Sequence of chain 1.B:
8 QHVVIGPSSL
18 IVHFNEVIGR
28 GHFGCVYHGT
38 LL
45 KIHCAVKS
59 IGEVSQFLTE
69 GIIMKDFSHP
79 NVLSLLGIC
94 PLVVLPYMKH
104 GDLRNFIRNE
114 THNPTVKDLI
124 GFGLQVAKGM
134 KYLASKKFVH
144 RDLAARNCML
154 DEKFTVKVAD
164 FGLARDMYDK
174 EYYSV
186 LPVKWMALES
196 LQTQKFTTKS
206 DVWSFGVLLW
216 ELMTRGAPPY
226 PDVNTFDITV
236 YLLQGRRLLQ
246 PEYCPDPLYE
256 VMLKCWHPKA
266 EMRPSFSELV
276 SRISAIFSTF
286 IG

This protein binds this small molecule.
Small molecule (SMILES): O=C1CCCO1

Binding-site contacts:
Ligand atom CB contacts residue SER82 of chain 1.B at 4.2 Å.
Ligand atom CA contacts residue LEU81 of chain 1.B at 3.5 Å (hydrophobic).
Ligand atom CB contacts residue LEU81 of chain 1.B at 3.4 Å (hydrophobic).
Ligand atom C contacts residue ALA167 of chain 1.B at 4.2 Å (hydrophobic).
Ligand atom CG contacts residue LEU98 of chain 1.B at 3.5 Å (hydrophobic).
Ligand atom C contacts residue PHE164 of chain 1.B at 3.2 Å (hydrophobic).
Ligand atom OD contacts residue LEU98 of chain 1.B at 3.2 Å.
Ligand atom CB contacts residue MET72 of chain 1.B at 4.2 Å (hydrophobic).
Ligand atom O contacts residue ALA167 of chain 1.B at 4.0 Å.
Ligand atom C contacts residue ALA162 of chain 1.B at 4.4 Å (hydrophobic).
Ligand atom C contacts residue LEU81 of chain 1.B at 4.5 Å (hydrophobic).
Ligand atom CG contacts residue LEU83 of chain 1.B at 4.1 Å (hydrophobic).
Ligand atom CB contacts residue LEU98 of chain 1.B at 4.5 Å (hydrophobic).
Ligand atom O contacts residue PHE164 of chain 1.B at 3.2 Å (h-bond).
Ligand atom C contacts residue LEU98 of chain 1.B at 4.3 Å (hydrophobic).
Ligand atom O contacts residue ALA162 of chain 1.B at 3.5 Å.
Ligand atom CB contacts residue LEU83 of chain 1.B at 4.1 Å (hydrophobic).
Ligand atom CB contacts residue PHE164 of chain 1.B at 4.0 Å (hydrophobic).
Ligand atom CG contacts residue PHE164 of chain 1.B at 3.8 Å (hydrophobic).
Ligand atom OD contacts residue PHE164 of chain 1.B at 3.6 Å.
Ligand atom C contacts residue ASP163 of chain 1.B at 4.1 Å.
Ligand atom OD contacts residue ALA167 of chain 1.B at 3.7 Å.
Ligand atom CA contacts residue PHE164 of chain 1.B at 3.2 Å (hydrophobic).
Ligand atom O contacts residue ASP163 of chain 1.B at 3.0 Å (salt-bridge).